A protein and the small-molecule ligand that binds it are described below.
Small molecule (SMILES): CC(=O)N[C@@H]1[C@@H](O)[C@H](O)[C@@H](CO)O[C@H]1O

Sequence of chain 1.A:
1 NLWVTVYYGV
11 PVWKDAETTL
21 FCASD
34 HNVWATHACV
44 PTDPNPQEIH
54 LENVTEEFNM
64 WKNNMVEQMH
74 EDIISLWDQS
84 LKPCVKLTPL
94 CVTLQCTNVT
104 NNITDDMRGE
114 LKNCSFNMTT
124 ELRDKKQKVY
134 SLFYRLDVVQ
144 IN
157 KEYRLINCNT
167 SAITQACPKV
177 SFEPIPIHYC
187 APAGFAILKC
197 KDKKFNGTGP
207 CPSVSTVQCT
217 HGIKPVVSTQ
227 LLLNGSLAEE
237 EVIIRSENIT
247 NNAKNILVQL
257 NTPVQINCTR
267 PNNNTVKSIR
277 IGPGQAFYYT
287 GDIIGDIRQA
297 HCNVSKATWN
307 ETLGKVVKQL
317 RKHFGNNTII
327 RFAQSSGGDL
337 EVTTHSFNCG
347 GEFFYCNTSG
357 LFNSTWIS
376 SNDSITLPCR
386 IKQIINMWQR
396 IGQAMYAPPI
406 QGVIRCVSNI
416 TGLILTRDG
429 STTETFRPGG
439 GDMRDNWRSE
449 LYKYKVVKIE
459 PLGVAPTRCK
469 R

Binding-site contacts:
Ligand atom C8 contacts residue LYS131 of chain 1.A at 4.0 Å.
Ligand atom C8 contacts residue ASN120 of chain 1.A at 4.0 Å.
Ligand atom C7 contacts residue ASN120 of chain 1.A at 3.6 Å.
Ligand atom C2 contacts residue ASN120 of chain 1.A at 2.5 Å.
Ligand atom O7 contacts residue PHE119 of chain 1.A at 4.4 Å.
Ligand atom O7 contacts residue GLN98 of chain 1.A at 4.1 Å.
Ligand atom C7 contacts residue GLN98 of chain 1.A at 4.3 Å.
Ligand atom N2 contacts residue ASN120 of chain 1.A at 3.0 Å (h-bond).
Ligand atom C4 contacts residue ASN120 of chain 1.A at 4.3 Å.
Ligand atom C5 contacts residue ASN120 of chain 1.A at 3.8 Å.
Ligand atom C1 contacts residue ASN120 of chain 1.A at 1.5 Å.
Ligand atom C8 contacts residue GLN98 of chain 1.A at 4.0 Å.
Ligand atom O7 contacts residue ASN120 of chain 1.A at 3.8 Å.
Ligand atom O7 contacts residue THR96 of chain 1.A at 4.4 Å.
Ligand atom C8 contacts residue PHE119 of chain 1.A at 3.5 Å (hydrophobic).
Ligand atom C3 contacts residue ASN120 of chain 1.A at 3.9 Å.
Ligand atom C8 contacts residue SER118 of chain 1.A at 3.6 Å.
Ligand atom O5 contacts residue ASN120 of chain 1.A at 2.4 Å (h-bond).
Ligand atom C7 contacts residue PHE119 of chain 1.A at 4.3 Å (hydrophobic).